Binding-site contacts:
Ligand atom O7 contacts residue ASN709 of chain 1.A at 3.0 Å (h-bond).
Ligand atom C3 contacts residue ASN709 of chain 1.A at 3.8 Å.
Ligand atom C8 contacts residue GLY1131 of chain 1.A at 3.9 Å.
Ligand atom O6 contacts residue ASN709 of chain 1.A at 4.2 Å.
Ligand atom O5 contacts residue ASN709 of chain 1.A at 2.4 Å (h-bond).
Ligand atom C5 contacts residue ASN709 of chain 1.A at 3.7 Å.
Ligand atom C1 contacts residue ASN709 of chain 1.A at 1.4 Å.
Ligand atom C7 contacts residue ASN709 of chain 1.A at 3.1 Å.
Ligand atom C8 contacts residue ASN709 of chain 1.A at 4.3 Å.
Ligand atom N2 contacts residue ASN709 of chain 1.A at 2.9 Å (h-bond).
Ligand atom C4 contacts residue ASN709 of chain 1.A at 4.2 Å.
Ligand atom C2 contacts residue ASN709 of chain 1.A at 2.5 Å.

Sequence of chain 1.A:
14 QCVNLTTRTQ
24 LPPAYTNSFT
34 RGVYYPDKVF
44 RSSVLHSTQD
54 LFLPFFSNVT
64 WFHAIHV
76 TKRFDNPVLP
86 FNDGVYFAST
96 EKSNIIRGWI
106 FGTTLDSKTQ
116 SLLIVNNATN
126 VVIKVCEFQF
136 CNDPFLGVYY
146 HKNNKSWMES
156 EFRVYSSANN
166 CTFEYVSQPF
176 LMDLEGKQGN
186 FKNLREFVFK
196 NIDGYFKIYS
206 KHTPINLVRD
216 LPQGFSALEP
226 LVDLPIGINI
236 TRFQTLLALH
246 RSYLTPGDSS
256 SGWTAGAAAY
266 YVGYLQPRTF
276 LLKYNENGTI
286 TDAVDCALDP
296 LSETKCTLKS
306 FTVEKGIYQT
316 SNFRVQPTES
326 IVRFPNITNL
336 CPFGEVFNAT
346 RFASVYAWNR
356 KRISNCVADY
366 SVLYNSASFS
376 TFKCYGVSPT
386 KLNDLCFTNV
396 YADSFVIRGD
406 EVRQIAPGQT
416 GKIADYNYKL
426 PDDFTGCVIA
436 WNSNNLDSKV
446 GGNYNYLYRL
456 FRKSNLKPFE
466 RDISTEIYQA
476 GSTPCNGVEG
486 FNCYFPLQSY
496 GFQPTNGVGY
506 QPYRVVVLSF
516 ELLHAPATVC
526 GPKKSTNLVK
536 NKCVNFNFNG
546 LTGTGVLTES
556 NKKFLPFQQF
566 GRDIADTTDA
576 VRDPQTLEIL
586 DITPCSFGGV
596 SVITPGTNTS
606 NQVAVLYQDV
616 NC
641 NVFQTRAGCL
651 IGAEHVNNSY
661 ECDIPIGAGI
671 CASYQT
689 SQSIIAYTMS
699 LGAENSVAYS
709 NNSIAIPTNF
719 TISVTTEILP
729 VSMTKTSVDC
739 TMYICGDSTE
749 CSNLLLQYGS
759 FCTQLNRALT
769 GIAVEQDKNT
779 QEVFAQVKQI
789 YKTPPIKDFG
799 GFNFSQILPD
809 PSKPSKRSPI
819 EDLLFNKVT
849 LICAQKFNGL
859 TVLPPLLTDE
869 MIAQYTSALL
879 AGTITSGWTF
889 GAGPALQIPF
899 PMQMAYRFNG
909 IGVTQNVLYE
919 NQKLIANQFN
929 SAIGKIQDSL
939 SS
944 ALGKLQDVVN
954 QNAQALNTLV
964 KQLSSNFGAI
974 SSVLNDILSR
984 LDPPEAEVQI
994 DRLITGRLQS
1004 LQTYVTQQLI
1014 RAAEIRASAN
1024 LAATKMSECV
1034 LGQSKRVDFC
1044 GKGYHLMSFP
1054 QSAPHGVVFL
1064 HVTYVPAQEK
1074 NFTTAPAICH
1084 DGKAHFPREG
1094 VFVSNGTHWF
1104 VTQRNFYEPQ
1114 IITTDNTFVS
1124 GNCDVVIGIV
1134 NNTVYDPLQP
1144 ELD

This protein binds this small molecule.
Small molecule (SMILES): CC(=O)N[C@@H]1[C@@H](O)[C@H](O)[C@@H](CO)O[C@H]1O